This small molecule binds to this protein.
Small molecule (SMILES): CC(=O)N[C@@H]1[C@@H](O)[C@H](O)[C@@H](CO)O[C@H]1O

Sequence of chain 1.E:
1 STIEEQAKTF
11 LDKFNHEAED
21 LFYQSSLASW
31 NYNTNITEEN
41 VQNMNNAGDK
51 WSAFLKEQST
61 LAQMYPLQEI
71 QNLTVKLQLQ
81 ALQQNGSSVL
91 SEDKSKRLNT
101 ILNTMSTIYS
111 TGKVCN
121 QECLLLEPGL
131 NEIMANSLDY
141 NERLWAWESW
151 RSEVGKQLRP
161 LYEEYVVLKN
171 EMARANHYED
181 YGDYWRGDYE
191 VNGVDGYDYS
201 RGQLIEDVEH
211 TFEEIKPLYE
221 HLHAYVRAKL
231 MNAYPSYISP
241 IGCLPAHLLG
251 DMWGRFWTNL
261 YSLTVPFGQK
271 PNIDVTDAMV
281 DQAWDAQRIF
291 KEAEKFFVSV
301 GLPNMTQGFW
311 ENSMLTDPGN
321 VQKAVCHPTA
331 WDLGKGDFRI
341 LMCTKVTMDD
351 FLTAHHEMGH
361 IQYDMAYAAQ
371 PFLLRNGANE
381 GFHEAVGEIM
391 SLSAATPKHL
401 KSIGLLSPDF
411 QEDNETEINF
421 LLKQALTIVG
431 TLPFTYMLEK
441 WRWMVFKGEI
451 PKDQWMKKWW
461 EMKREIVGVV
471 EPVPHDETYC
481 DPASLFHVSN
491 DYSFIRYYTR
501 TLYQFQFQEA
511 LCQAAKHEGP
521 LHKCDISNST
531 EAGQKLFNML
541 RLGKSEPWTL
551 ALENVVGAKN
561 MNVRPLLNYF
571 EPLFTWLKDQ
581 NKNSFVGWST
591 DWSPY

Binding-site contacts:
Ligand atom N2 contacts residue ASN72 of chain 1.E at 3.0 Å (h-bond).
Ligand atom O5 contacts residue ASN72 of chain 1.E at 2.3 Å (h-bond).
Ligand atom C2 contacts residue ASN72 of chain 1.E at 2.5 Å.
Ligand atom C1 contacts residue THR74 of chain 1.E at 4.4 Å.
Ligand atom C7 contacts residue ASN72 of chain 1.E at 3.6 Å.
Ligand atom C5 contacts residue ASN72 of chain 1.E at 3.6 Å.
Ligand atom O7 contacts residue ASN72 of chain 1.E at 3.7 Å.
Ligand atom C4 contacts residue ASN72 of chain 1.E at 4.2 Å.
Ligand atom C1 contacts residue ASN72 of chain 1.E at 1.4 Å.
Ligand atom C6 contacts residue LYS8 of chain 1.E at 4.2 Å.
Ligand atom C3 contacts residue ASN72 of chain 1.E at 3.8 Å.
Ligand atom C1 contacts residue LYS8 of chain 1.E at 4.3 Å.
Ligand atom O6 contacts residue LYS8 of chain 1.E at 3.2 Å (salt-bridge).
Ligand atom C1 contacts residue VAL75 of chain 1.E at 4.3 Å (hydrophobic).
Ligand atom O5 contacts residue LYS8 of chain 1.E at 3.5 Å.
Ligand atom O5 contacts residue VAL75 of chain 1.E at 4.2 Å.
Ligand atom C5 contacts residue LYS8 of chain 1.E at 4.5 Å.